The small molecule below binds the protein below.
Small molecule (SMILES): CC[C@H]1OC(=O)[C@H](C)[C@@H](OC(=O)CCN(C)C)[C@@H](C)C[C@@H](C)C(=O)/C=C/[C@H]1C

Binding-site contacts:
Ligand atom O2 contacts residue VAL262 of chain 1.A at 4.0 Å.
Ligand atom C1 contacts residue MET414 of chain 1.A at 3.7 Å (hydrophobic).
Ligand atom C5 contacts residue ALA263 of chain 1.A at 3.9 Å (hydrophobic).
Ligand atom O2 contacts residue ILE259 of chain 1.A at 4.0 Å.
Ligand atom C21 contacts residue ASN412 of chain 1.A at 4.0 Å.
Ligand atom O5 contacts residue ILE415 of chain 1.A at 4.0 Å.
Ligand atom C13 contacts residue GOL1 of chain 1.K at 3.6 Å.
Ligand atom C21 contacts residue MET414 of chain 1.A at 4.0 Å (hydrophobic).
Ligand atom O1 contacts residue THR314 of chain 1.A at 3.5 Å.
Ligand atom O4 contacts residue HIS258 of chain 1.A at 2.9 Å (h-bond).
Ligand atom C7 contacts residue HEM1 of chain 1.C at 3.9 Å.
Ligand atom C3 contacts residue THR267 of chain 1.A at 3.9 Å.
Ligand atom C16 contacts residue LEU101 of chain 1.A at 3.9 Å (hydrophobic).
Ligand atom C10 contacts residue ILE259 of chain 1.A at 3.7 Å (hydrophobic).
Ligand atom C10 contacts residue LEU113 of chain 1.A at 4.0 Å (hydrophobic).
Ligand atom C15 contacts residue TRP94 of chain 1.A at 3.7 Å (hydrophobic).
Ligand atom C6 contacts residue ALA263 of chain 1.A at 3.5 Å (hydrophobic).
Ligand atom O5 contacts residue GLU266 of chain 1.A at 3.8 Å.
Ligand atom O3 contacts residue GOL1 of chain 1.K at 3.4 Å.
Ligand atom C16 contacts residue GLU105 of chain 1.A at 3.1 Å.
Ligand atom C21 contacts residue PHE198 of chain 1.A at 3.9 Å (hydrophobic).
Ligand atom C13 contacts residue GLU114 of chain 1.A at 3.6 Å.
Ligand atom C14 contacts residue GLU114 of chain 1.A at 3.4 Å.
Ligand atom C2 contacts residue ILE415 of chain 1.A at 3.8 Å (hydrophobic).
Ligand atom C1 contacts residue ILE415 of chain 1.A at 3.6 Å (hydrophobic).
Ligand atom C18 contacts residue PHE198 of chain 1.A at 3.5 Å (hydrophobic).
Ligand atom C17 contacts residue VAL262 of chain 1.A at 3.7 Å (hydrophobic).
Ligand atom C15 contacts residue GOL1 of chain 1.K at 3.6 Å.
Ligand atom O5 contacts residue VAL199 of chain 1.A at 3.5 Å.
Ligand atom C18 contacts residue VAL262 of chain 1.A at 3.2 Å (hydrophobic).
Ligand atom C4 contacts residue MET414 of chain 1.A at 3.5 Å (hydrophobic).
Ligand atom C15 contacts residue GLU114 of chain 1.A at 3.4 Å.
Ligand atom C7 contacts residue THR314 of chain 1.A at 4.0 Å.
Ligand atom C16 contacts residue ASN109 of chain 1.A at 3.7 Å.
Ligand atom C16 contacts residue GLU114 of chain 1.A at 3.4 Å.
Ligand atom C19 contacts residue GOL1 of chain 1.K at 3.6 Å.
Ligand atom C22 contacts residue ILE415 of chain 1.A at 4.0 Å (hydrophobic).
Ligand atom O2 contacts residue ALA263 of chain 1.A at 3.2 Å.
Ligand atom N contacts residue GLU114 of chain 1.A at 2.7 Å (salt-bridge).
Ligand atom C15 contacts residue GLU105 of chain 1.A at 3.9 Å.

Sequence of chain 1.A:
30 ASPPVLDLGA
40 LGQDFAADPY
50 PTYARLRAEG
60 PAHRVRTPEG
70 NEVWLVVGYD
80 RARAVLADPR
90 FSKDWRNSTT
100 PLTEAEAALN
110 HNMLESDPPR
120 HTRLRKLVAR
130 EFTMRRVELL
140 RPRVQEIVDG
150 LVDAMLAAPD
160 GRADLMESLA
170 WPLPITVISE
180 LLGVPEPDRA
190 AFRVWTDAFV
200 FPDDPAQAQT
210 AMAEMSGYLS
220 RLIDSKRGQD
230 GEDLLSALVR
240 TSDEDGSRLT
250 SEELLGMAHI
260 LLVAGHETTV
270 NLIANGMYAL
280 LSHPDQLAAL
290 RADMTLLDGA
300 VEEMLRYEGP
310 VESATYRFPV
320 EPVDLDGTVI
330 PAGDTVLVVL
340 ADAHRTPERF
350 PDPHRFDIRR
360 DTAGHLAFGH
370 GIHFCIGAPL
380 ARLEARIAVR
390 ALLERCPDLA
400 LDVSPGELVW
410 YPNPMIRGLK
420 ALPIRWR